A protein and the small-molecule ligand that binds it are described below.
Small molecule (SMILES): N[C@@H](CS)C(=O)O

Binding-site contacts:
Ligand atom SG contacts residue ILE236 of chain 12.C at 4.3 Å.
Ligand atom N contacts residue PRO249 of chain 12.A at 3.5 Å.
Ligand atom SG contacts residue THR248 of chain 12.A at 3.2 Å (h-bond).
Ligand atom CA contacts residue GLY1 of chain 12.P at 2.4 Å.
Ligand atom O contacts residue MET247 of chain 12.A at 3.8 Å.
Ligand atom CB contacts residue PRO249 of chain 12.A at 4.3 Å (hydrophobic).
Ligand atom CB contacts residue THR248 of chain 12.A at 4.5 Å.
Ligand atom C contacts residue MET247 of chain 12.A at 3.7 Å (hydrophobic).
Ligand atom N contacts residue THR248 of chain 12.A at 4.1 Å.
Ligand atom SG contacts residue GLY1 of chain 12.P at 4.4 Å.
Ligand atom O contacts residue ARG233 of chain 12.C at 4.1 Å.
Ligand atom CA contacts residue MET247 of chain 12.A at 4.2 Å (hydrophobic).
Ligand atom SG contacts residue MET247 of chain 12.A at 3.4 Å.
Ligand atom C contacts residue ASP235 of chain 12.C at 4.3 Å.
Ligand atom C contacts residue GLY1 of chain 12.P at 1.3 Å.
Ligand atom N contacts residue GLY1 of chain 12.P at 2.9 Å (h-bond).
Ligand atom O contacts residue ASP235 of chain 12.C at 3.4 Å.
Ligand atom CA contacts residue ASP235 of chain 12.C at 4.0 Å.
Ligand atom N contacts residue MET247 of chain 12.A at 3.8 Å.
Ligand atom CB contacts residue ASP235 of chain 12.C at 2.8 Å.
Ligand atom SG contacts residue PRO249 of chain 12.A at 3.6 Å.
Ligand atom CB contacts residue GLY1 of chain 12.P at 3.7 Å.
Ligand atom O contacts residue GLY1 of chain 12.P at 2.2 Å (h-bond).
Ligand atom SG contacts residue ASP235 of chain 12.C at 3.7 Å.

Sequence of chain 12.A:
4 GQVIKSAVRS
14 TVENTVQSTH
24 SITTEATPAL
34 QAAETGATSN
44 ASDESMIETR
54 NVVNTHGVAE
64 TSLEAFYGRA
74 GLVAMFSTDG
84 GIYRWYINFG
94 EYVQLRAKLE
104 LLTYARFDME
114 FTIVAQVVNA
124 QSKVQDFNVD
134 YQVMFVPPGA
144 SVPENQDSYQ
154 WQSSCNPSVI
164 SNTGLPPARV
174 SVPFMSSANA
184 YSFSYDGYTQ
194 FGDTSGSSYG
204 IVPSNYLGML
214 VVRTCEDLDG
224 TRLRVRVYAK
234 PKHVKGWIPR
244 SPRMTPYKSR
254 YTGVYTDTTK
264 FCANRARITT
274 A

Sequence of chain 12.C:
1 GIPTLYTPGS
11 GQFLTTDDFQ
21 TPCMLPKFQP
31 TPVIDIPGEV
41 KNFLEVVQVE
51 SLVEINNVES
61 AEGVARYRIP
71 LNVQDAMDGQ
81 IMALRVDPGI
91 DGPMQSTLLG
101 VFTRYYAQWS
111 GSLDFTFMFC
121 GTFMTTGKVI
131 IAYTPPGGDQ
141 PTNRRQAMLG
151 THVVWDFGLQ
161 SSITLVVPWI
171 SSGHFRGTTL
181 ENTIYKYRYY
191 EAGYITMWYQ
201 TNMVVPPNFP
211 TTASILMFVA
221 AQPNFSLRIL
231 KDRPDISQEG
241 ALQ